Sequence of chain 1.A:
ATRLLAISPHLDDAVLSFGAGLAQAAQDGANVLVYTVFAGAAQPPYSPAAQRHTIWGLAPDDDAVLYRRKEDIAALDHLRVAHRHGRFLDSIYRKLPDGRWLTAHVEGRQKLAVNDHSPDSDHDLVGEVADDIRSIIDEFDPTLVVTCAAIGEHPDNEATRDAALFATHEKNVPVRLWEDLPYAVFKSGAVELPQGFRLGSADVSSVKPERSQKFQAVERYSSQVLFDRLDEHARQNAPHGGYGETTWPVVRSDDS

The protein below binds the small molecule below.
Small molecule (SMILES): CC(C)CCCCCCC(=O)O

Binding-site contacts:
Ligand atom CAL contacts residue GCS1 of chain 1.K at 2.5 Å.
Ligand atom C contacts residue GHP4 of chain 1.E at 3.1 Å.
Ligand atom CAH contacts residue NAG1 of chain 1.J at 3.6 Å.
Ligand atom CAE contacts residue VAL226 of chain 1.A at 3.9 Å (hydrophobic).
Ligand atom CAL contacts residue OMY6 of chain 1.E at 3.8 Å.
Ligand atom CAG contacts residue LEU22 of chain 1.A at 3.7 Å (hydrophobic).
Ligand atom C contacts residue OMY6 of chain 1.E at 3.5 Å.
Ligand atom CAD contacts residue LEU22 of chain 1.A at 4.0 Å (hydrophobic).
Ligand atom CAF contacts residue NAG1 of chain 1.J at 4.2 Å.
Ligand atom CAL contacts residue GHP4 of chain 1.E at 4.3 Å.
Ligand atom CAL contacts residue PRO189 of chain 1.A at 3.9 Å (hydrophobic).
Ligand atom CAJ contacts residue PRO189 of chain 1.A at 3.9 Å (hydrophobic).
Ligand atom O contacts residue HIS161 of chain 1.A at 4.2 Å.
Ligand atom CAD contacts residue TYR229 of chain 1.A at 3.7 Å (hydrophobic).
Ligand atom CAJ contacts residue OMY6 of chain 1.E at 4.3 Å.
Ligand atom O contacts residue GCS1 of chain 1.K at 2.3 Å (h-bond).
Ligand atom CAD contacts residue GLN232 of chain 1.A at 3.7 Å.
Ligand atom O contacts residue TYR190 of chain 1.A at 2.5 Å (h-bond).
Ligand atom O contacts residue ASP19 of chain 1.A at 4.4 Å.
Ligand atom CAF contacts residue VAL226 of chain 1.A at 4.1 Å (hydrophobic).
Ligand atom O contacts residue GHP4 of chain 1.E at 3.1 Å (h-bond).
Ligand atom CAE contacts residue MSE233 of chain 1.A at 3.9 Å.
Ligand atom CAD contacts residue ASP18 of chain 1.A at 3.3 Å.
Ligand atom C contacts residue GCS1 of chain 1.K at 1.4 Å.
Ligand atom CAD contacts residue VAL226 of chain 1.A at 4.2 Å (hydrophobic).
Ligand atom CAE contacts residue GLN232 of chain 1.A at 4.3 Å.
Ligand atom CAF contacts residue MSE233 of chain 1.A at 2.7 Å.
Ligand atom O contacts residue OMY6 of chain 1.E at 4.1 Å.
Ligand atom C contacts residue TYR190 of chain 1.A at 3.4 Å (hydrophobic).
Ligand atom CAI contacts residue GLN232 of chain 1.A at 4.5 Å.
Ligand atom CAH contacts residue GLN232 of chain 1.A at 3.7 Å.
Ligand atom CAK contacts residue GCS1 of chain 1.K at 2.9 Å.
Ligand atom CAF contacts residue GLN232 of chain 1.A at 4.0 Å.
Ligand atom CAF contacts residue TYR229 of chain 1.A at 4.4 Å (hydrophobic).
Ligand atom CAK contacts residue OMY6 of chain 1.E at 3.5 Å.
Ligand atom CAE contacts residue LEU22 of chain 1.A at 3.7 Å (hydrophobic).
Ligand atom CAL contacts residue TYR190 of chain 1.A at 4.1 Å (hydrophobic).
Ligand atom CAJ contacts residue GCS1 of chain 1.K at 4.4 Å.